Sequence of chain 1.A:
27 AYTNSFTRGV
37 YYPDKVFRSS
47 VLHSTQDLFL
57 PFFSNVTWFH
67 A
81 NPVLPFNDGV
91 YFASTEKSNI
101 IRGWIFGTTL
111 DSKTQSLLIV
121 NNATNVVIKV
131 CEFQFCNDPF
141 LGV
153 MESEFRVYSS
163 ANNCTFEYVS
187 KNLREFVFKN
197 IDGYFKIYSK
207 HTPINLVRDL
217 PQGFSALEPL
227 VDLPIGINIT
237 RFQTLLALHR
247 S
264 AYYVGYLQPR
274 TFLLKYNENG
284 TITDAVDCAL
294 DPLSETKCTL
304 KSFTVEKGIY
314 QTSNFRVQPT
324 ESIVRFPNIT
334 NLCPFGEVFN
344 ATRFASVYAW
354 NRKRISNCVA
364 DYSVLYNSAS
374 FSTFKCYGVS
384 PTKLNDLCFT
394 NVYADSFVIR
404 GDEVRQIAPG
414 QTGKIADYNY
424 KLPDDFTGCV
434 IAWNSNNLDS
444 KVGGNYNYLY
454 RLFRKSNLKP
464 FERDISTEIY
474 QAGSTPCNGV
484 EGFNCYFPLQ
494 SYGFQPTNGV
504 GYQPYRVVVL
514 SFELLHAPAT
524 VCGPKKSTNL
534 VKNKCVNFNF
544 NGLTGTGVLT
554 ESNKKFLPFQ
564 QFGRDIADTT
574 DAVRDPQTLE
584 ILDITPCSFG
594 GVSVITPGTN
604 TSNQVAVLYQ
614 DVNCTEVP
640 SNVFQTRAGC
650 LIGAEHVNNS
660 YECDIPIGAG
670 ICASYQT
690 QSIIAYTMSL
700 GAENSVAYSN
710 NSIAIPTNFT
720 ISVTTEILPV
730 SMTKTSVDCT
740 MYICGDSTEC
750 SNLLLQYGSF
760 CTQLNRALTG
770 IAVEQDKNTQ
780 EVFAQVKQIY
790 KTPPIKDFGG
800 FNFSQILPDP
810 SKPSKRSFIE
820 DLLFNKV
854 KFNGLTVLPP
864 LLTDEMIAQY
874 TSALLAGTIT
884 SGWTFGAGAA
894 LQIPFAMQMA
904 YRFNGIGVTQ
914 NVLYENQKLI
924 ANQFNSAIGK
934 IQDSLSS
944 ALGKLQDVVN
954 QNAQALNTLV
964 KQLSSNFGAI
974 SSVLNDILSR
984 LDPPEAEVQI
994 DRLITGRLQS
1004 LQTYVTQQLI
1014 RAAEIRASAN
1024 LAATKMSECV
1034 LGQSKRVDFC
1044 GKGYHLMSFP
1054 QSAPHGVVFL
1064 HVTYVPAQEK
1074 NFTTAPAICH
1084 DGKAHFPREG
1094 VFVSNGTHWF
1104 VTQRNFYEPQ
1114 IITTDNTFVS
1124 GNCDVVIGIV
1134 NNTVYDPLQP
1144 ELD

A protein and the small-molecule ligand that binds it are described below.
Small molecule (SMILES): CC(=O)N[C@@H]1[C@@H](O)[C@H](O)[C@@H](CO)O[C@H]1O

Binding-site contacts:
Ligand atom C4 contacts residue ASN603 of chain 1.A at 4.2 Å.
Ligand atom C2 contacts residue ASN603 of chain 1.A at 2.4 Å.
Ligand atom C3 contacts residue ASN603 of chain 1.A at 3.7 Å.
Ligand atom O7 contacts residue ASN603 of chain 1.A at 3.6 Å (h-bond).
Ligand atom O5 contacts residue ASN603 of chain 1.A at 2.4 Å (h-bond).
Ligand atom C7 contacts residue ASN603 of chain 1.A at 3.5 Å.
Ligand atom N2 contacts residue ASN603 of chain 1.A at 2.7 Å (h-bond).
Ligand atom O7 contacts residue THR604 of chain 1.A at 3.9 Å.
Ligand atom C1 contacts residue ASN603 of chain 1.A at 1.4 Å.
Ligand atom C8 contacts residue ASN603 of chain 1.A at 4.5 Å.
Ligand atom O6 contacts residue ASN603 of chain 1.A at 3.8 Å.
Ligand atom C5 contacts residue ASN603 of chain 1.A at 3.7 Å.